A protein and the small-molecule ligand that binds it are described below.
Small molecule (SMILES): CC[C@H](C)[C@H](NC(=O)[C@@H](NC(=O)[C@@H]1CCCN1C(=O)CN)[C@@H](C)O)C(=O)N[C@@H](CCC(=O)O)C(=O)N[C@@H](CCC(=O)O)C(=O)N[C@H](C(=O)N[C@@H](CC(=O)O)C(=O)O)C(C)C

Binding-site contacts:
Ligand atom CA contacts residue ARG77 of chain 1.A at 3.7 Å.
Ligand atom O contacts residue ALA80 of chain 1.A at 3.8 Å.
Ligand atom O contacts residue LYS8 of chain 1.A at 3.5 Å.
Ligand atom C contacts residue LYS73 of chain 1.A at 3.9 Å.
Ligand atom N contacts residue ASN43 of chain 1.A at 3.0 Å (h-bond).
Ligand atom CG2 contacts residue ASN12 of chain 1.A at 3.5 Å.
Ligand atom CD contacts residue PHE84 of chain 1.A at 3.8 Å (hydrophobic).
Ligand atom OE1 contacts residue GLN107 of chain 1.A at 3.1 Å.
Ligand atom C contacts residue ARG77 of chain 1.A at 3.6 Å.
Ligand atom O contacts residue LYS73 of chain 1.A at 2.7 Å (salt-bridge).
Ligand atom CB contacts residue ALA80 of chain 1.A at 3.9 Å (hydrophobic).
Ligand atom O contacts residue ASN43 of chain 1.A at 2.8 Å (h-bond).
Ligand atom CG contacts residue ALA80 of chain 1.A at 3.8 Å (hydrophobic).
Ligand atom CG contacts residue LYS73 of chain 1.A at 3.4 Å.
Ligand atom O contacts residue ASN12 of chain 1.A at 2.9 Å (h-bond).
Ligand atom C contacts residue ASN12 of chain 1.A at 3.8 Å.
Ligand atom CB contacts residue GLU83 of chain 1.A at 3.6 Å.
Ligand atom CG1 contacts residue LEU15 of chain 1.A at 3.5 Å (hydrophobic).
Ligand atom CD contacts residue GLN107 of chain 1.A at 3.7 Å.
Ligand atom CD1 contacts residue LYS50 of chain 1.A at 3.8 Å.
Ligand atom O contacts residue PHE84 of chain 1.A at 3.8 Å.
Ligand atom OD2 contacts residue TRP71 of chain 1.A at 3.7 Å.
Ligand atom CB contacts residue ARG77 of chain 1.A at 3.8 Å.
Ligand atom OE2 contacts residue SER76 of chain 1.A at 3.5 Å.
Ligand atom OD1 contacts residue LYS73 of chain 1.A at 3.5 Å (salt-bridge).
Ligand atom C contacts residue LYS8 of chain 1.A at 3.6 Å.
Ligand atom CB contacts residue ASN12 of chain 1.A at 3.8 Å.
Ligand atom CD1 contacts residue ALA49 of chain 1.A at 3.6 Å (hydrophobic).
Ligand atom CG2 contacts residue ALA46 of chain 1.A at 3.9 Å (hydrophobic).
Ligand atom CA contacts residue ASN43 of chain 1.A at 3.5 Å.
Ligand atom CB contacts residue ASN43 of chain 1.A at 3.5 Å.
Ligand atom CG1 contacts residue TYR27 of chain 1.A at 3.8 Å (hydrophobic).
Ligand atom CB contacts residue LYS73 of chain 1.A at 3.7 Å.
Ligand atom OE2 contacts residue LYS73 of chain 1.A at 3.5 Å.
Ligand atom OXT contacts residue LYS8 of chain 1.A at 2.8 Å (salt-bridge).
Ligand atom CG contacts residue PHE84 of chain 1.A at 3.3 Å (hydrophobic).
Ligand atom O contacts residue ARG77 of chain 1.A at 2.8 Å (salt-bridge).
Ligand atom C contacts residue ASN43 of chain 1.A at 3.8 Å.
Ligand atom N contacts residue ARG77 of chain 1.A at 3.4 Å (salt-bridge).
Ligand atom OD2 contacts residue LYS73 of chain 1.A at 2.8 Å (salt-bridge).

Sequence of chain 1.A:
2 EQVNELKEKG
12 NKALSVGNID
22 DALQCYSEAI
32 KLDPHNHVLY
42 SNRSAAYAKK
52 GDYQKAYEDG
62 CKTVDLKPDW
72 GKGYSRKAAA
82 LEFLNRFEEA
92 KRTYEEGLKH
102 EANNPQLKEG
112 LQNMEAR